A protein and the small-molecule ligand that binds it are described below.
Small molecule (SMILES): CSCC[C@H](N)[PH](=O)O

Sequence of chain 1.A:
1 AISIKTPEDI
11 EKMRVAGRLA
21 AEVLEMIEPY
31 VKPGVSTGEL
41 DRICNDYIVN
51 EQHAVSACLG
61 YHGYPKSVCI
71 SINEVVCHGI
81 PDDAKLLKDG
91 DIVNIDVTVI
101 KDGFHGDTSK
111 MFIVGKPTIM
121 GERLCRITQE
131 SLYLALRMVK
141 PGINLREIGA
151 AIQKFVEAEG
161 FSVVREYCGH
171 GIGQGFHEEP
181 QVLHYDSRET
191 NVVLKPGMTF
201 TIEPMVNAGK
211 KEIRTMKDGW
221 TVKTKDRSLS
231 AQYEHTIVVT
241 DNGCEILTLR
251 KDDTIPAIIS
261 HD

Binding-site contacts:
Ligand atom O1 contacts residue GLU203 of chain 1.A at 2.3 Å (salt-bridge).
Ligand atom CG contacts residue CYS58 of chain 1.A at 3.9 Å (hydrophobic).
Ligand atom O1 contacts residue CO1 of chain 1.B at 2.3 Å.
Ligand atom P contacts residue CO1 of chain 1.B at 2.9 Å.
Ligand atom O1 contacts residue HIS170 of chain 1.A at 4.1 Å.
Ligand atom SD contacts residue PHE176 of chain 1.A at 4.1 Å.
Ligand atom CA contacts residue CO1 of chain 1.C at 3.0 Å.
Ligand atom P contacts residue ASP96 of chain 1.A at 3.8 Å.
Ligand atom CA contacts residue HIS78 of chain 1.A at 4.0 Å.
Ligand atom P contacts residue ASP107 of chain 1.A at 3.8 Å.
Ligand atom SD contacts residue TYR61 of chain 1.A at 4.0 Å.
Ligand atom O1 contacts residue CO1 of chain 1.C at 2.4 Å.
Ligand atom CB contacts residue PHE176 of chain 1.A at 3.5 Å (hydrophobic).
Ligand atom CE contacts residue TRP220 of chain 1.A at 3.8 Å (hydrophobic).
Ligand atom O2 contacts residue HIS177 of chain 1.A at 2.5 Å (h-bond).
Ligand atom N contacts residue CO1 of chain 1.B at 4.1 Å.
Ligand atom P contacts residue GLU203 of chain 1.A at 3.6 Å.
Ligand atom O1 contacts residue ASP96 of chain 1.A at 3.1 Å (salt-bridge).
Ligand atom O2 contacts residue PHE176 of chain 1.A at 3.9 Å.
Ligand atom N contacts residue ASP96 of chain 1.A at 3.2 Å (salt-bridge).
Ligand atom CG contacts residue CYS69 of chain 1.A at 3.8 Å (hydrophobic).
Ligand atom O2 contacts residue ASP107 of chain 1.A at 3.3 Å (salt-bridge).
Ligand atom O1 contacts residue ASP107 of chain 1.A at 3.4 Å (salt-bridge).
Ligand atom O2 contacts residue CO1 of chain 1.C at 4.1 Å.
Ligand atom N contacts residue ASP107 of chain 1.A at 3.2 Å (salt-bridge).
Ligand atom O2 contacts residue GLU203 of chain 1.A at 4.0 Å.
Ligand atom CE contacts residue CYS69 of chain 1.A at 3.7 Å (hydrophobic).
Ligand atom O2 contacts residue HIS170 of chain 1.A at 3.1 Å (h-bond).
Ligand atom O1 contacts residue GLU234 of chain 1.A at 3.0 Å (salt-bridge).
Ligand atom N contacts residue PHE176 of chain 1.A at 3.8 Å.
Ligand atom N contacts residue THR98 of chain 1.A at 3.2 Å (h-bond).
Ligand atom P contacts residue CO1 of chain 1.C at 3.2 Å.
Ligand atom CE contacts residue TYR64 of chain 1.A at 3.5 Å (hydrophobic).
Ligand atom O2 contacts residue CO1 of chain 1.B at 2.6 Å.
Ligand atom N contacts residue CO1 of chain 1.C at 2.3 Å.
Ligand atom CG contacts residue PHE176 of chain 1.A at 3.9 Å (hydrophobic).
Ligand atom P contacts residue HIS177 of chain 1.A at 3.9 Å.
Ligand atom CB contacts residue HIS78 of chain 1.A at 3.9 Å.
Ligand atom CA contacts residue ASP96 of chain 1.A at 3.3 Å.
Ligand atom P contacts residue HIS78 of chain 1.A at 4.0 Å.